Sequence of chain 51.A:
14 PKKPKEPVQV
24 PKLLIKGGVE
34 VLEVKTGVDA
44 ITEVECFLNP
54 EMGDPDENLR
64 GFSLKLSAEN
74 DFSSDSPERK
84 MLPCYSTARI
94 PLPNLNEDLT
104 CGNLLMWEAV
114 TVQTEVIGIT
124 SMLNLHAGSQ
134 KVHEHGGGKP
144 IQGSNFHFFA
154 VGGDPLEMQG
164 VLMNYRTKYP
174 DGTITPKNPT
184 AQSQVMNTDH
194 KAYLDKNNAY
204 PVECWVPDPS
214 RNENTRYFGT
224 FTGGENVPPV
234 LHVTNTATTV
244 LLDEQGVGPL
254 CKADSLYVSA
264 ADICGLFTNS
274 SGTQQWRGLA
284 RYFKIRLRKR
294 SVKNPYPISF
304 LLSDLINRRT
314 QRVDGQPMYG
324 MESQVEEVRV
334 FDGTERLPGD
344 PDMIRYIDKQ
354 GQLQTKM

Sequence of chain 51.B:
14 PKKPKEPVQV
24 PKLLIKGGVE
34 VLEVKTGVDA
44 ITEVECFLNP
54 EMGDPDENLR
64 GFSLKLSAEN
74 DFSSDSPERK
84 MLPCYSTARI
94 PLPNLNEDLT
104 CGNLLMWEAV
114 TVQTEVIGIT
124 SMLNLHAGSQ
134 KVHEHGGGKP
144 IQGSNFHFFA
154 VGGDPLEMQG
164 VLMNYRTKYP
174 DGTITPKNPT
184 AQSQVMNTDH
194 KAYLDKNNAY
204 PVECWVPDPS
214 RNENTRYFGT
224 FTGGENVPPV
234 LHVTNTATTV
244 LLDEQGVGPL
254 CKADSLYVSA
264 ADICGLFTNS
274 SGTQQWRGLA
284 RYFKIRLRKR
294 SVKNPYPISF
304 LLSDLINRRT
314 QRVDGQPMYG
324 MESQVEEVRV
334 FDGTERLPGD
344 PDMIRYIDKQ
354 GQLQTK

Binding-site contacts:
Ligand atom O8 contacts residue ASN272 of chain 51.B at 3.5 Å (h-bond).
Ligand atom O1A contacts residue LYS68 of chain 51.B at 2.9 Å.
Ligand atom C1 contacts residue ASN272 of chain 51.B at 3.8 Å.
Ligand atom C11 contacts residue ASN272 of chain 51.B at 3.6 Å.
Ligand atom C1 contacts residue SER274 of chain 51.B at 3.7 Å.
Ligand atom C4 contacts residue ASN272 of chain 51.B at 4.1 Å.
Ligand atom C11 contacts residue PHE75 of chain 51.C at 2.3 Å (hydrophobic).
Ligand atom C6 contacts residue ASN272 of chain 51.B at 3.6 Å.
Ligand atom C11 contacts residue SER274 of chain 51.B at 4.0 Å.
Ligand atom O9 contacts residue GLN278 of chain 51.B at 4.0 Å.
Ligand atom O10 contacts residue LEU62 of chain 51.B at 4.0 Å.
Ligand atom O9 contacts residue LEU67 of chain 51.B at 3.3 Å.
Ligand atom C11 contacts residue PHE270 of chain 51.B at 3.8 Å (hydrophobic).
Ligand atom C9 contacts residue LEU67 of chain 51.B at 4.1 Å (hydrophobic).
Ligand atom O1A contacts residue SER274 of chain 51.B at 2.6 Å (h-bond).
Ligand atom C11 contacts residue PHE65 of chain 51.B at 3.8 Å (hydrophobic).
Ligand atom N5 contacts residue ASN272 of chain 51.B at 3.2 Å (h-bond).
Ligand atom C9 contacts residue GLN278 of chain 51.B at 3.2 Å.
Ligand atom C7 contacts residue GLN278 of chain 51.B at 3.8 Å.
Ligand atom O7 contacts residue LEU62 of chain 51.B at 3.8 Å.
Ligand atom C11 contacts residue HIS138 of chain 51.A at 3.5 Å.
Ligand atom C10 contacts residue GLN278 of chain 51.B at 4.0 Å.
Ligand atom O1B contacts residue SER274 of chain 51.B at 4.1 Å.
Ligand atom C5 contacts residue ASN272 of chain 51.B at 4.1 Å.
Ligand atom O8 contacts residue GLN278 of chain 51.B at 3.5 Å (h-bond).
Ligand atom C11 contacts residue GLN278 of chain 51.B at 3.5 Å.
Ligand atom O1B contacts residue THR276 of chain 51.B at 3.7 Å.
Ligand atom C11 contacts residue THR276 of chain 51.B at 3.3 Å.
Ligand atom O10 contacts residue PHE75 of chain 51.C at 3.0 Å.
Ligand atom C8 contacts residue GLN278 of chain 51.B at 3.6 Å.
Ligand atom C10 contacts residue ASN272 of chain 51.B at 4.0 Å.
Ligand atom C10 contacts residue PHE75 of chain 51.C at 3.1 Å (hydrophobic).
Ligand atom O9 contacts residue LYS68 of chain 51.B at 2.9 Å (salt-bridge).
Ligand atom O1B contacts residue LYS68 of chain 51.B at 3.9 Å.
Ligand atom O8 contacts residue LYS68 of chain 51.B at 3.4 Å.
Ligand atom O1B contacts residue ASN272 of chain 51.B at 3.4 Å (h-bond).
Ligand atom N5 contacts residue GLN278 of chain 51.B at 3.9 Å.
Ligand atom C1 contacts residue LYS68 of chain 51.B at 3.7 Å.
Ligand atom C11 contacts residue LEU62 of chain 51.B at 4.1 Å (hydrophobic).
Ligand atom C9 contacts residue LYS68 of chain 51.B at 3.8 Å.

Sequence of chain 51.C:
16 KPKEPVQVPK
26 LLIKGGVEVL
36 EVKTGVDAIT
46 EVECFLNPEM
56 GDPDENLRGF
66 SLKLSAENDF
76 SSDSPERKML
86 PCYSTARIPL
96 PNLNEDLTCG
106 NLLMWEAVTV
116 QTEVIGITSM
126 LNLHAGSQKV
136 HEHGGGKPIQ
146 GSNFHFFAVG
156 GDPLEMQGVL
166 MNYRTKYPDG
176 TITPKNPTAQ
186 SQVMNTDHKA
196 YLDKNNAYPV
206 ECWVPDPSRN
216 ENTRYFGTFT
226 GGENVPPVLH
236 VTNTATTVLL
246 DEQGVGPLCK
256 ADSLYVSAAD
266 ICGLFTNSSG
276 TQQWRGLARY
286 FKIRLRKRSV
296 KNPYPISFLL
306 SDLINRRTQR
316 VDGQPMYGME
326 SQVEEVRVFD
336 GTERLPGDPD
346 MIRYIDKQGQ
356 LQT

This small molecule binds to this protein.
Small molecule (SMILES): CC(=O)N[C@H]1[C@H]([C@H](O)[C@H](O)CO)O[C@@](O[C@H](CO)[C@@H](O)[C@@H]2O[C@@H](C(=O)O)C[C@H](O)[C@H]2NC(C)=O)(C(=O)O)C[C@@H]1O